The small molecule below binds the protein below.
Small molecule (SMILES): CC(=O)N[C@@H]1[C@@H](O)[C@H](O)[C@@H](CO)O[C@H]1O

Binding-site contacts:
Ligand atom C5 contacts residue GLN804 of chain 1.A at 4.3 Å.
Ligand atom C1 contacts residue SER803 of chain 1.A at 3.0 Å.
Ligand atom C5 contacts residue SER803 of chain 1.A at 3.9 Å.
Ligand atom N2 contacts residue SER803 of chain 1.A at 4.1 Å.
Ligand atom C1 contacts residue ASN801 of chain 1.A at 1.4 Å.
Ligand atom C6 contacts residue GLN804 of chain 1.A at 4.0 Å.
Ligand atom C3 contacts residue SER803 of chain 1.A at 4.4 Å.
Ligand atom C7 contacts residue ASN801 of chain 1.A at 3.4 Å.
Ligand atom O5 contacts residue GLN804 of chain 1.A at 4.3 Å.
Ligand atom C4 contacts residue ASN801 of chain 1.A at 4.2 Å.
Ligand atom C2 contacts residue ASN801 of chain 1.A at 2.4 Å.
Ligand atom O5 contacts residue ASN801 of chain 1.A at 2.4 Å (h-bond).
Ligand atom C8 contacts residue ASN801 of chain 1.A at 4.3 Å.
Ligand atom C2 contacts residue SER803 of chain 1.A at 4.0 Å.
Ligand atom C3 contacts residue ASN801 of chain 1.A at 3.8 Å.
Ligand atom N2 contacts residue ASN801 of chain 1.A at 2.8 Å (h-bond).
Ligand atom O5 contacts residue SER803 of chain 1.A at 3.7 Å.
Ligand atom O7 contacts residue ASN801 of chain 1.A at 3.6 Å.
Ligand atom C5 contacts residue ASN801 of chain 1.A at 3.7 Å.

Sequence of chain 1.A:
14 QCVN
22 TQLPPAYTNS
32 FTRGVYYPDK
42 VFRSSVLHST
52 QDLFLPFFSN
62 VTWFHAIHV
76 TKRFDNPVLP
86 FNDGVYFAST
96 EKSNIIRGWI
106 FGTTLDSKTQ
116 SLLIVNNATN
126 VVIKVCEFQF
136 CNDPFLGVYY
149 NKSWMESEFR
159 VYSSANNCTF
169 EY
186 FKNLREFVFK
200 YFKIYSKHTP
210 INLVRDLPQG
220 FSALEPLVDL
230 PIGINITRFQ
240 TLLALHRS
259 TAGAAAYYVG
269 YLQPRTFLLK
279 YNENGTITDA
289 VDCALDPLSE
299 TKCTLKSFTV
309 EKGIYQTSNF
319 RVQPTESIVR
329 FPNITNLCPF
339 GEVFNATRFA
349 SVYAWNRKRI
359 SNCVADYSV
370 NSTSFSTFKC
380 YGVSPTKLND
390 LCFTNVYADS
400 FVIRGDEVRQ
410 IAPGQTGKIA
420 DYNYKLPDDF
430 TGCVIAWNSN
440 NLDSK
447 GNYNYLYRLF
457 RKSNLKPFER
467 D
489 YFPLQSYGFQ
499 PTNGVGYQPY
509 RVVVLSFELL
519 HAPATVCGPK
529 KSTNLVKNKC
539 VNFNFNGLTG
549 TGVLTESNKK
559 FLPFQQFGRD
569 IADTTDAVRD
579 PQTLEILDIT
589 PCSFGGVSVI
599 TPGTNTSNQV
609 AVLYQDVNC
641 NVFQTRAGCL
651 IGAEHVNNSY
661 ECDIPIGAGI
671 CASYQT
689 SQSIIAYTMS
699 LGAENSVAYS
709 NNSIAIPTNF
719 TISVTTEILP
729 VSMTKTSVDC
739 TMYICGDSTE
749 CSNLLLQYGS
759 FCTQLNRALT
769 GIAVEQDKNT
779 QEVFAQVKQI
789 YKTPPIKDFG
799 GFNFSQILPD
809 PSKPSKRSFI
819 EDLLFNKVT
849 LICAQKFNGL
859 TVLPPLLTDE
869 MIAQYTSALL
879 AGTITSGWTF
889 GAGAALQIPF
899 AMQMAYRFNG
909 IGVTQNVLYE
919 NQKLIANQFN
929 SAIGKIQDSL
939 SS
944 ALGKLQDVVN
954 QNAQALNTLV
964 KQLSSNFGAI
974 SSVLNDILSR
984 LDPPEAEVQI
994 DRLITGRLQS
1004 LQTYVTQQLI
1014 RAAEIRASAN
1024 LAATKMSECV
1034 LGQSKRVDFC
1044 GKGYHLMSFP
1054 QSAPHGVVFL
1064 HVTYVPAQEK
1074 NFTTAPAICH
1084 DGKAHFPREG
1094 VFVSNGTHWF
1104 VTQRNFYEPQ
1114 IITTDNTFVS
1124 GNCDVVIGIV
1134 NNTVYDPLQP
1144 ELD